Sequence of chain 2.A:
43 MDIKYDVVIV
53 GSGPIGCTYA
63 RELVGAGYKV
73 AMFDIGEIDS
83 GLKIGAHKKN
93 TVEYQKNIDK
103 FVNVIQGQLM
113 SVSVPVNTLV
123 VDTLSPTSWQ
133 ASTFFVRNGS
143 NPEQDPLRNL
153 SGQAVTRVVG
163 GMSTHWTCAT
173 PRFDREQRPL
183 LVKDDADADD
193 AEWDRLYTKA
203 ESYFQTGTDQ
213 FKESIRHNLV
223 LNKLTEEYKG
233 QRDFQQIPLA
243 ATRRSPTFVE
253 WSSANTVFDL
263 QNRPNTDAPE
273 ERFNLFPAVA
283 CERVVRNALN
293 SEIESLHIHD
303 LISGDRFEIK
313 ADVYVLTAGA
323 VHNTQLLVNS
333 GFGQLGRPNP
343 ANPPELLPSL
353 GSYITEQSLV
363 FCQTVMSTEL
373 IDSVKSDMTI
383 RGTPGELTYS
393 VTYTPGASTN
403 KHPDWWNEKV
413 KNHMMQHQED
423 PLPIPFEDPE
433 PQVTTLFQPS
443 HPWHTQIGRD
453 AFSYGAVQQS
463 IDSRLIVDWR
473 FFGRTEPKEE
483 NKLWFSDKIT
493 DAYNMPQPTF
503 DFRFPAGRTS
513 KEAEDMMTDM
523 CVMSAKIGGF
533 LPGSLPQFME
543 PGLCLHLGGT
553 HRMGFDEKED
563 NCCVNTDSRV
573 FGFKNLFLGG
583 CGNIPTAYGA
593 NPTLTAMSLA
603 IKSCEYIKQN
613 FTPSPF

The small molecule below binds the protein below.
Small molecule (SMILES): OC[C@H]1O[C@H](O)[C@H](F)[C@@H](O)[C@H]1O

Binding-site contacts:
Ligand atom O1 contacts residue ASP452 of chain 2.A at 2.5 Å (salt-bridge).
Ligand atom O6 contacts residue PHE454 of chain 2.A at 3.1 Å.
Ligand atom C6 contacts residue PHE454 of chain 2.A at 3.8 Å (hydrophobic).
Ligand atom F2 contacts residue THR169 of chain 2.A at 3.4 Å.
Ligand atom C3 contacts residue ASN593 of chain 2.A at 4.0 Å.
Ligand atom C1 contacts residue THR169 of chain 2.A at 3.9 Å.
Ligand atom O3 contacts residue ASN593 of chain 2.A at 3.1 Å (h-bond).
Ligand atom C2 contacts residue GLN448 of chain 2.A at 3.6 Å.
Ligand atom O4 contacts residue CYS546 of chain 2.A at 2.7 Å (h-bond).
Ligand atom O5 contacts residue PHE474 of chain 2.A at 4.1 Å.
Ligand atom O3 contacts residue FDA1 of chain 2.B at 2.6 Å.
Ligand atom O5 contacts residue ASP452 of chain 2.A at 4.0 Å.
Ligand atom F2 contacts residue FDA1 of chain 2.B at 3.1 Å.
Ligand atom C4 contacts residue FDA1 of chain 2.B at 3.4 Å.
Ligand atom O6 contacts residue LEU545 of chain 2.A at 3.9 Å.
Ligand atom O4 contacts residue PHE474 of chain 2.A at 3.4 Å.
Ligand atom C1 contacts residue ARG472 of chain 2.A at 3.9 Å.
Ligand atom C4 contacts residue CYS546 of chain 2.A at 3.4 Å (hydrophobic).
Ligand atom O5 contacts residue ARG472 of chain 2.A at 3.6 Å.
Ligand atom F2 contacts residue GLN448 of chain 2.A at 2.8 Å.
Ligand atom F2 contacts residue ASN593 of chain 2.A at 3.1 Å.
Ligand atom O1 contacts residue THR169 of chain 2.A at 2.5 Å (h-bond).
Ligand atom C2 contacts residue THR169 of chain 2.A at 4.2 Å.
Ligand atom C4 contacts residue HIS548 of chain 2.A at 3.8 Å.
Ligand atom C6 contacts residue CYS546 of chain 2.A at 3.9 Å (hydrophobic).
Ligand atom C1 contacts residue ASP452 of chain 2.A at 3.2 Å.
Ligand atom C1 contacts residue PHE474 of chain 2.A at 4.0 Å (hydrophobic).
Ligand atom C6 contacts residue TYR456 of chain 2.A at 3.6 Å (hydrophobic).
Ligand atom O5 contacts residue TYR456 of chain 2.A at 4.1 Å.
Ligand atom C1 contacts residue GLN448 of chain 2.A at 3.7 Å.
Ligand atom O6 contacts residue TYR456 of chain 2.A at 2.4 Å (h-bond).
Ligand atom C2 contacts residue PHE474 of chain 2.A at 3.8 Å (hydrophobic).
Ligand atom O3 contacts residue HIS548 of chain 2.A at 2.5 Å (h-bond).
Ligand atom C3 contacts residue FDA1 of chain 2.B at 2.9 Å.
Ligand atom C6 contacts residue LEU545 of chain 2.A at 3.6 Å (hydrophobic).
Ligand atom C2 contacts residue FDA1 of chain 2.B at 3.9 Å.
Ligand atom O4 contacts residue HIS548 of chain 2.A at 3.2 Å (h-bond).
Ligand atom C5 contacts residue FDA1 of chain 2.B at 3.9 Å.
Ligand atom C2 contacts residue ASN593 of chain 2.A at 3.6 Å.
Ligand atom C3 contacts residue HIS548 of chain 2.A at 3.6 Å.